This protein binds this small molecule.
Small molecule (SMILES): CC(=O)N[C@@H]1[C@@H](O)[C@H](O)[C@@H](CO)O[C@H]1O

Sequence of chain 1.G:
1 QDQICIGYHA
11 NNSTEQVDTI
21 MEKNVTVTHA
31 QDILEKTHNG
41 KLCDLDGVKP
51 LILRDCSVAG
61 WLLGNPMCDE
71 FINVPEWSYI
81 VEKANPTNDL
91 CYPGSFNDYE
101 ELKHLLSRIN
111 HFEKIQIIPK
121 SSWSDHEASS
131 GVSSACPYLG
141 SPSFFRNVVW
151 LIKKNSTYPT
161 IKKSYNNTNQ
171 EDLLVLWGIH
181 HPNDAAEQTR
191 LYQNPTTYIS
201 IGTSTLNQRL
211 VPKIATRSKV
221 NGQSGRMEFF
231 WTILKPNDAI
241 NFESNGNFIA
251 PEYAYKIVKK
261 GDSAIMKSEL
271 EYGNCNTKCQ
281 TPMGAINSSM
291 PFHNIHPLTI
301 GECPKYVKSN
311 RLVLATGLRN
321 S

Binding-site contacts:
Ligand atom O7 contacts residue ALA239 of chain 1.G at 4.2 Å.
Ligand atom O6 contacts residue THR168 of chain 1.G at 3.2 Å.
Ligand atom O5 contacts residue THR168 of chain 1.G at 4.4 Å.
Ligand atom C3 contacts residue ASN237 of chain 1.G at 3.6 Å.
Ligand atom C4 contacts residue ASN237 of chain 1.G at 3.7 Å.
Ligand atom C7 contacts residue ALA239 of chain 1.G at 4.3 Å (hydrophobic).
Ligand atom C5 contacts residue ASN237 of chain 1.G at 3.4 Å.
Ligand atom O7 contacts residue SER218 of chain 2.G at 4.5 Å.
Ligand atom C6 contacts residue ASN237 of chain 1.G at 4.4 Å.
Ligand atom C2 contacts residue ASN166 of chain 1.G at 2.3 Å.
Ligand atom C7 contacts residue ASN166 of chain 1.G at 3.5 Å.
Ligand atom C8 contacts residue ASN237 of chain 1.G at 3.3 Å.
Ligand atom C6 contacts residue THR168 of chain 1.G at 4.5 Å.
Ligand atom C8 contacts residue SER218 of chain 2.G at 4.1 Å.
Ligand atom C7 contacts residue ASN237 of chain 1.G at 3.5 Å.
Ligand atom C1 contacts residue ASN237 of chain 1.G at 4.0 Å.
Ligand atom O5 contacts residue ASN166 of chain 1.G at 2.4 Å (h-bond).
Ligand atom C8 contacts residue ASP238 of chain 1.G at 4.0 Å.
Ligand atom O4 contacts residue ASN237 of chain 1.G at 3.6 Å.
Ligand atom C3 contacts residue ASN166 of chain 1.G at 3.7 Å.
Ligand atom C1 contacts residue ASN166 of chain 1.G at 1.4 Å.
Ligand atom N2 contacts residue ASN237 of chain 1.G at 2.8 Å (h-bond).
Ligand atom O7 contacts residue ASN166 of chain 1.G at 3.5 Å (h-bond).
Ligand atom N2 contacts residue ASN166 of chain 1.G at 2.8 Å (h-bond).
Ligand atom C2 contacts residue ASN237 of chain 1.G at 3.9 Å.
Ligand atom C4 contacts residue ASN166 of chain 1.G at 4.1 Å.
Ligand atom C8 contacts residue ALA239 of chain 1.G at 4.0 Å (hydrophobic).
Ligand atom O5 contacts residue ASN237 of chain 1.G at 4.2 Å.
Ligand atom C5 contacts residue ASN166 of chain 1.G at 3.6 Å.

Sequence of chain 2.G:
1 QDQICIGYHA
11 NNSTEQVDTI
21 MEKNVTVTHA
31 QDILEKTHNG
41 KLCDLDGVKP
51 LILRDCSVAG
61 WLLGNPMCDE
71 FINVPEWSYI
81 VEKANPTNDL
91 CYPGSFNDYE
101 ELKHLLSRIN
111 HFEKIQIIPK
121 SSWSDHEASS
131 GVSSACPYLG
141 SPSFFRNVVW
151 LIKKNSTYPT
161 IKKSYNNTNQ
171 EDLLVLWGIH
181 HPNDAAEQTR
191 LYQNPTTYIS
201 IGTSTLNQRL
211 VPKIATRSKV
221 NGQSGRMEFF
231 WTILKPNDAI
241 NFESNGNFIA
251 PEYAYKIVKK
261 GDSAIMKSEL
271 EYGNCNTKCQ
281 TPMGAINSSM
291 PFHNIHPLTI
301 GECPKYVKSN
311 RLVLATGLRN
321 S